Binding-site contacts:
Ligand atom C09 contacts residue MET46 of chain 1.A at 4.1 Å (hydrophobic).
Ligand atom O07 contacts residue ILE127 of chain 1.A at 3.3 Å.
Ligand atom O05 contacts residue LEU49 of chain 1.A at 3.5 Å.
Ligand atom C10 contacts residue LEU228 of chain 1.A at 3.7 Å (hydrophobic).
Ligand atom O04 contacts residue MET91 of chain 1.A at 3.2 Å.
Ligand atom C15 contacts residue GLU56 of chain 1.A at 3.5 Å.
Ligand atom C11 contacts residue LEU228 of chain 1.A at 3.7 Å (hydrophobic).
Ligand atom O01 contacts residue ARG97 of chain 1.A at 3.7 Å.
Ligand atom O06 contacts residue LEU228 of chain 1.A at 3.5 Å.
Ligand atom C12 contacts residue ALA53 of chain 1.A at 3.9 Å (hydrophobic).
Ligand atom C12 contacts residue LEU228 of chain 1.A at 3.9 Å (hydrophobic).
Ligand atom C11 contacts residue THR50 of chain 1.A at 4.0 Å.
Ligand atom C16 contacts residue LEU90 of chain 1.A at 4.1 Å (hydrophobic).
Ligand atom C19 contacts residue THR50 of chain 1.A at 3.4 Å.
Ligand atom O07 contacts residue MET124 of chain 1.A at 3.2 Å.
Ligand atom C18 contacts residue PHE107 of chain 1.A at 4.1 Å (hydrophobic).
Ligand atom O01 contacts residue GLU56 of chain 1.A at 2.2 Å (salt-bridge).
Ligand atom O05 contacts residue PHE107 of chain 1.A at 3.1 Å.
Ligand atom C17 contacts residue LEU90 of chain 1.A at 3.4 Å (hydrophobic).
Ligand atom C17 contacts residue LEU94 of chain 1.A at 3.7 Å (hydrophobic).
Ligand atom C16 contacts residue GLU56 of chain 1.A at 3.3 Å.
Ligand atom C10 contacts residue MET46 of chain 1.A at 3.7 Å (hydrophobic).
Ligand atom C08 contacts residue PHE107 of chain 1.A at 4.0 Å (hydrophobic).
Ligand atom C02 contacts residue LEU49 of chain 1.A at 3.6 Å (hydrophobic).
Ligand atom C06 contacts residue LEU94 of chain 1.A at 4.1 Å (hydrophobic).
Ligand atom O01 contacts residue LEU90 of chain 1.A at 3.9 Å.
Ligand atom C13 contacts residue LEU87 of chain 1.A at 4.1 Å (hydrophobic).
Ligand atom C19 contacts residue LEU243 of chain 1.A at 3.5 Å (hydrophobic).
Ligand atom C18 contacts residue LEU94 of chain 1.A at 3.8 Å (hydrophobic).
Ligand atom C19 contacts residue LEU228 of chain 1.A at 3.9 Å (hydrophobic).
Ligand atom O04 contacts residue ILE127 of chain 1.A at 3.9 Å.
Ligand atom C06 contacts residue PHE107 of chain 1.A at 3.6 Å (hydrophobic).
Ligand atom C04 contacts residue LEU131 of chain 1.A at 3.7 Å (hydrophobic).
Ligand atom O04 contacts residue GLY224 of chain 1.A at 3.9 Å.
Ligand atom C14 contacts residue ALA53 of chain 1.A at 4.0 Å (hydrophobic).
Ligand atom C03 contacts residue MET124 of chain 1.A at 3.9 Å (hydrophobic).
Ligand atom C05 contacts residue PHE107 of chain 1.A at 4.1 Å (hydrophobic).
Ligand atom C09 contacts residue LEU49 of chain 1.A at 4.0 Å (hydrophobic).
Ligand atom C15 contacts residue ALA53 of chain 1.A at 3.9 Å (hydrophobic).
Ligand atom C10 contacts residue THR50 of chain 1.A at 3.7 Å.

Sequence of chain 1.A:
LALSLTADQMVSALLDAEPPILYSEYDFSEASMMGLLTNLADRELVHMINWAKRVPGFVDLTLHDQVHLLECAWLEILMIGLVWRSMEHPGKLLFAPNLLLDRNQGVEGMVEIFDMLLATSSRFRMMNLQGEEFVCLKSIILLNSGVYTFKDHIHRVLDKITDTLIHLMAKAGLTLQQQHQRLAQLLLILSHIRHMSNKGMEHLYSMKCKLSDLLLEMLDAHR

This protein binds this small molecule.
Small molecule (SMILES): O=C(O)CCCC=Cc1ccc(C2=C(c3ccc(O)cc3)[C@@H]3C[C@H](S(=O)(=O)Oc4ccc(Br)cc4)[C@H]2O3)cc1